This protein binds this small molecule.
Small molecule (SMILES): CC(=O)N[C@@H]1[C@@H](O)[C@H](O)[C@@H](CO)O[C@H]1O

Binding-site contacts:
Ligand atom O6 contacts residue GLN262 of chain 1.A at 4.2 Å.
Ligand atom O6 contacts residue ASN287 of chain 1.A at 4.0 Å.
Ligand atom C3 contacts residue ASN263 of chain 1.A at 3.9 Å.
Ligand atom N2 contacts residue LYS221 of chain 1.A at 4.2 Å.
Ligand atom C5 contacts residue GLN262 of chain 1.A at 3.4 Å.
Ligand atom O7 contacts residue ASN263 of chain 1.A at 3.6 Å.
Ligand atom C7 contacts residue LYS221 of chain 1.A at 4.1 Å.
Ligand atom C1 contacts residue GLN262 of chain 1.A at 3.9 Å.
Ligand atom O5 contacts residue ASN263 of chain 1.A at 2.3 Å (h-bond).
Ligand atom O5 contacts residue GLN262 of chain 1.A at 3.7 Å.
Ligand atom C6 contacts residue GLN262 of chain 1.A at 3.9 Å.
Ligand atom C8 contacts residue LYS221 of chain 1.A at 3.7 Å.
Ligand atom N2 contacts residue ASN263 of chain 1.A at 2.5 Å (h-bond).
Ligand atom C7 contacts residue ASN263 of chain 1.A at 2.9 Å.
Ligand atom C5 contacts residue ASN263 of chain 1.A at 3.6 Å.
Ligand atom O6 contacts residue ASN263 of chain 1.A at 4.5 Å.
Ligand atom C1 contacts residue ASN263 of chain 1.A at 1.5 Å.
Ligand atom C8 contacts residue ASN263 of chain 1.A at 3.5 Å.
Ligand atom O7 contacts residue LYS221 of chain 1.A at 4.5 Å.
Ligand atom C2 contacts residue ASN263 of chain 1.A at 2.5 Å.
Ligand atom C4 contacts residue ASN263 of chain 1.A at 4.2 Å.

Sequence of chain 1.A:
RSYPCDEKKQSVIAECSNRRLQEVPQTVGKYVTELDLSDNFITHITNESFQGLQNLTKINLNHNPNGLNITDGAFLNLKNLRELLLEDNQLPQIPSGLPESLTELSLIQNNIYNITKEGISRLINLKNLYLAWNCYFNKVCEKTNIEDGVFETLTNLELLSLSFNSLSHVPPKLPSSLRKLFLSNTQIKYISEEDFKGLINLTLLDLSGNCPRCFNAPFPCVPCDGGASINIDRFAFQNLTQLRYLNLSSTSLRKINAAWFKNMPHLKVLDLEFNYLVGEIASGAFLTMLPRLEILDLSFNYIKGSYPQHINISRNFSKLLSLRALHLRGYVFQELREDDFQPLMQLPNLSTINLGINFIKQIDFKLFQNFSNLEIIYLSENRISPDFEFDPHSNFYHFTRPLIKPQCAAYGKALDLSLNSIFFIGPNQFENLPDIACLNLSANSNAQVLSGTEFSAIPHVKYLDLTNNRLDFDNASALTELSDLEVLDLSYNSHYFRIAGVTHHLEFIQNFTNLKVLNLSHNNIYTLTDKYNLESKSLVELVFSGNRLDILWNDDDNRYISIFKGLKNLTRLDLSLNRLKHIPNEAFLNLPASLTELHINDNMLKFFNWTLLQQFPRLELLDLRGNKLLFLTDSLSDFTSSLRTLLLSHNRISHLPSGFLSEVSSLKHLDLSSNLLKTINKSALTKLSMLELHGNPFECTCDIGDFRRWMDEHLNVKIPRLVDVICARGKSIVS